This protein binds this small molecule.
Small molecule (SMILES): CC(=O)N[C@@H]1[C@@H](O)[C@H](O)[C@@H](CO)O[C@H]1O

Binding-site contacts:
Ligand atom O7 contacts residue ASN297 of chain 1.A at 3.5 Å (h-bond).
Ligand atom C8 contacts residue SER335 of chain 1.A at 4.0 Å.
Ligand atom O5 contacts residue ASN297 of chain 1.A at 2.5 Å (h-bond).
Ligand atom C2 contacts residue GLN295 of chain 1.A at 3.6 Å.
Ligand atom C3 contacts residue GLN295 of chain 1.A at 3.5 Å.
Ligand atom C8 contacts residue ASN333 of chain 1.A at 3.9 Å.
Ligand atom C1 contacts residue ASN297 of chain 1.A at 1.5 Å.
Ligand atom C8 contacts residue GLN295 of chain 1.A at 3.4 Å.
Ligand atom C7 contacts residue GLN295 of chain 1.A at 4.0 Å.
Ligand atom C1 contacts residue VAL446 of chain 1.A at 4.5 Å (hydrophobic).
Ligand atom C7 contacts residue ASN297 of chain 1.A at 3.4 Å.
Ligand atom O7 contacts residue ASN333 of chain 1.A at 4.5 Å.
Ligand atom C4 contacts residue ASN297 of chain 1.A at 4.3 Å.
Ligand atom C1 contacts residue GLN295 of chain 1.A at 3.9 Å.
Ligand atom O3 contacts residue GLN295 of chain 1.A at 4.1 Å.
Ligand atom N2 contacts residue ASN297 of chain 1.A at 2.9 Å (h-bond).
Ligand atom N2 contacts residue GLN295 of chain 1.A at 3.0 Å (h-bond).
Ligand atom C3 contacts residue ASN297 of chain 1.A at 3.9 Å.
Ligand atom C8 contacts residue ASN297 of chain 1.A at 3.9 Å.
Ligand atom C8 contacts residue VAL334 of chain 1.A at 4.3 Å (hydrophobic).
Ligand atom C2 contacts residue ASN297 of chain 1.A at 2.5 Å.
Ligand atom C5 contacts residue ASN297 of chain 1.A at 3.8 Å.

Sequence of chain 1.A:
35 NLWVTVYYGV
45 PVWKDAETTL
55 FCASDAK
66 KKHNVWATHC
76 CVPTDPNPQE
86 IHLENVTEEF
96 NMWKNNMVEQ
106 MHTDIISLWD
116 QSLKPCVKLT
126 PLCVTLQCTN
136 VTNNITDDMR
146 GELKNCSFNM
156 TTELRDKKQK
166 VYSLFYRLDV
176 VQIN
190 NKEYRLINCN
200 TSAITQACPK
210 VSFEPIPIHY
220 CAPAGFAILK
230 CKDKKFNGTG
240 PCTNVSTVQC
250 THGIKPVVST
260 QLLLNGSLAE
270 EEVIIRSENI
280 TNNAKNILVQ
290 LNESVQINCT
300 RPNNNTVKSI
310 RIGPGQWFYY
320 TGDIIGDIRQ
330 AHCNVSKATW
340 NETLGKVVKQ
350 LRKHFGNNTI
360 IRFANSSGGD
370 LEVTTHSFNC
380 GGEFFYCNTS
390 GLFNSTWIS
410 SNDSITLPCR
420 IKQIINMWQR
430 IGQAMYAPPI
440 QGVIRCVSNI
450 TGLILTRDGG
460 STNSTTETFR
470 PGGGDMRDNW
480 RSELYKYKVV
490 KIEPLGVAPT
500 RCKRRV